Binding-site contacts:
Ligand atom C3 contacts residue GLN585 of chain 1.B at 3.6 Å.
Ligand atom O3 contacts residue GLN585 of chain 1.B at 4.0 Å.
Ligand atom O7 contacts residue ASN336 of chain 1.B at 3.2 Å (h-bond).
Ligand atom C7 contacts residue ASN336 of chain 1.B at 3.2 Å.
Ligand atom O5 contacts residue ASN336 of chain 1.B at 2.4 Å (h-bond).
Ligand atom C8 contacts residue PRO584 of chain 1.B at 4.1 Å (hydrophobic).
Ligand atom C7 contacts residue GLN585 of chain 1.B at 4.1 Å.
Ligand atom C4 contacts residue ASN336 of chain 1.B at 4.2 Å.
Ligand atom C8 contacts residue GLN585 of chain 1.B at 4.1 Å.
Ligand atom C5 contacts residue ASN336 of chain 1.B at 3.7 Å.
Ligand atom N2 contacts residue GLN585 of chain 1.B at 3.1 Å (h-bond).
Ligand atom C2 contacts residue GLN585 of chain 1.B at 3.8 Å.
Ligand atom C2 contacts residue ASN336 of chain 1.B at 2.5 Å.
Ligand atom N2 contacts residue ASN336 of chain 1.B at 2.9 Å (h-bond).
Ligand atom C8 contacts residue ASN336 of chain 1.B at 4.4 Å.
Ligand atom C1 contacts residue GLN585 of chain 1.B at 4.3 Å.
Ligand atom C3 contacts residue ASN336 of chain 1.B at 3.8 Å.
Ligand atom C1 contacts residue ASN336 of chain 1.B at 1.4 Å.

Sequence of chain 1.B:
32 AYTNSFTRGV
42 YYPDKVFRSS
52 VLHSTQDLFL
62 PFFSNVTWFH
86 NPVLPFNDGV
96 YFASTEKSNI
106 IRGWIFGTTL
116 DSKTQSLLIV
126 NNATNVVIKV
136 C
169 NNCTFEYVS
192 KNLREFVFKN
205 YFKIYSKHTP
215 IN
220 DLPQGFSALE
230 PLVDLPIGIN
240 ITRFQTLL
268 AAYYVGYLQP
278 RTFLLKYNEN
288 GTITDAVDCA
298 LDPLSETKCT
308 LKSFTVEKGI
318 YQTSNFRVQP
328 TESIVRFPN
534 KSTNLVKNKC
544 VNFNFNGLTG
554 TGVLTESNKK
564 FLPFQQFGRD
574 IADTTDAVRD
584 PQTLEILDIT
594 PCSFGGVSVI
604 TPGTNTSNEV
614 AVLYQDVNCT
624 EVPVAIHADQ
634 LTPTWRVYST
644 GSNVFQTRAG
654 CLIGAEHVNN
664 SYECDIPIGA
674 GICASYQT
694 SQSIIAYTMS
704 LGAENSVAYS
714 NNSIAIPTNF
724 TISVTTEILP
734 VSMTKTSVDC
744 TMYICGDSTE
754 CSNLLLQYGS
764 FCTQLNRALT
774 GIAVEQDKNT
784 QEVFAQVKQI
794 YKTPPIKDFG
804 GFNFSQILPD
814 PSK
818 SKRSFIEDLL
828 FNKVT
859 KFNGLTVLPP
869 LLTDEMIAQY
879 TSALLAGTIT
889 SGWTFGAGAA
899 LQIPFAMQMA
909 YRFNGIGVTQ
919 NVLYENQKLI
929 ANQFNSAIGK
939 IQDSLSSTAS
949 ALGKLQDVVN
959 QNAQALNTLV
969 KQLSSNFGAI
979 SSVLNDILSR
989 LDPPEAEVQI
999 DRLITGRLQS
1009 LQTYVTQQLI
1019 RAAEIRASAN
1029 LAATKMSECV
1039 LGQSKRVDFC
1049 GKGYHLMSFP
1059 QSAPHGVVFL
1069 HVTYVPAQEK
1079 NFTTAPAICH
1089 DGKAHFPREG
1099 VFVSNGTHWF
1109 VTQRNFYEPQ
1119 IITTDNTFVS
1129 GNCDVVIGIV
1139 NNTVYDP

A small-molecule ligand and the protein it binds are described below.
Small molecule (SMILES): CC(=O)N[C@@H]1[C@@H](O)[C@H](O)[C@@H](CO)O[C@H]1O